A protein and the small-molecule ligand that binds it are described below.
Small molecule (SMILES): OC[C@H]1O[C@@H](O)[C@H](O)[C@@H](O)[C@H]1O

Sequence of chain 1.B:
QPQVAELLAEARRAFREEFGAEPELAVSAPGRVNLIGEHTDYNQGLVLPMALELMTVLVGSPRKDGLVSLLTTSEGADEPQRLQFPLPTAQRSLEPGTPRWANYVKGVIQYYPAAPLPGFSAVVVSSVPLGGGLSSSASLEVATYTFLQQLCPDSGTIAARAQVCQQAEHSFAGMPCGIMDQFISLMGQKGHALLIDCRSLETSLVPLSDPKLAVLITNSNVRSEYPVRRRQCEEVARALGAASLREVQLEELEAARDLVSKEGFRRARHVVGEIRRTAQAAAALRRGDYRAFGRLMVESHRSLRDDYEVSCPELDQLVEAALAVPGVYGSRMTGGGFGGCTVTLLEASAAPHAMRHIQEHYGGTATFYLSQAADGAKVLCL

Binding-site contacts:
Ligand atom C4 contacts residue ASP53 of chain 1.B at 3.2 Å.
Ligand atom C5 contacts residue GLU50 of chain 1.B at 3.9 Å.
Ligand atom C3 contacts residue TYR243 of chain 1.B at 4.0 Å (hydrophobic).
Ligand atom O3 contacts residue GLY190 of chain 1.B at 3.0 Å (h-bond).
Ligand atom O4 contacts residue TYR54 of chain 1.B at 3.9 Å.
Ligand atom C2 contacts residue ASP193 of chain 1.B at 3.2 Å.
Ligand atom O5 contacts residue TYR243 of chain 1.B at 3.9 Å.
Ligand atom O3 contacts residue ASP53 of chain 1.B at 2.6 Å (salt-bridge).
Ligand atom O3 contacts residue MET192 of chain 1.B at 4.4 Å.
Ligand atom C1 contacts residue GLY353 of chain 1.B at 4.1 Å.
Ligand atom O4 contacts residue ASP53 of chain 1.B at 2.8 Å (salt-bridge).
Ligand atom O6 contacts residue GLU50 of chain 1.B at 2.5 Å (salt-bridge).
Ligand atom C3 contacts residue ASP53 of chain 1.B at 3.4 Å.
Ligand atom O2 contacts residue CYS189 of chain 1.B at 3.7 Å.
Ligand atom C3 contacts residue GLY190 of chain 1.B at 4.3 Å.
Ligand atom C4 contacts residue TYR243 of chain 1.B at 3.9 Å (hydrophobic).
Ligand atom C3 contacts residue ASP193 of chain 1.B at 3.5 Å.
Ligand atom O5 contacts residue GLY352 of chain 1.B at 3.9 Å.
Ligand atom O1 contacts residue GLY352 of chain 1.B at 4.3 Å.
Ligand atom O6 contacts residue HIS51 of chain 1.B at 2.4 Å (h-bond).
Ligand atom O4 contacts residue GLY190 of chain 1.B at 4.3 Å.
Ligand atom C6 contacts residue GLY352 of chain 1.B at 4.1 Å.
Ligand atom O1 contacts residue ASP193 of chain 1.B at 4.0 Å.
Ligand atom O1 contacts residue ARG44 of chain 1.B at 4.1 Å.
Ligand atom O4 contacts residue TYR243 of chain 1.B at 2.7 Å (h-bond).
Ligand atom O1 contacts residue GLY353 of chain 1.B at 3.5 Å (h-bond).
Ligand atom C2 contacts residue CYS189 of chain 1.B at 4.3 Å (hydrophobic).
Ligand atom C1 contacts residue ARG44 of chain 1.B at 4.1 Å.
Ligand atom C6 contacts residue HIS51 of chain 1.B at 3.2 Å.
Ligand atom C6 contacts residue GLU50 of chain 1.B at 3.4 Å.
Ligand atom O2 contacts residue ASP193 of chain 1.B at 2.2 Å (salt-bridge).
Ligand atom O6 contacts residue ASN46 of chain 1.B at 4.4 Å.
Ligand atom O3 contacts residue ASP193 of chain 1.B at 4.1 Å.
Ligand atom C1 contacts residue ASP193 of chain 1.B at 3.6 Å.
Ligand atom C2 contacts residue TYR243 of chain 1.B at 3.9 Å (hydrophobic).
Ligand atom O3 contacts residue CYS189 of chain 1.B at 3.8 Å.
Ligand atom O6 contacts residue GLY49 of chain 1.B at 4.1 Å.
Ligand atom O6 contacts residue GLY352 of chain 1.B at 4.3 Å.
Ligand atom O5 contacts residue GLY353 of chain 1.B at 3.6 Å.
Ligand atom O3 contacts residue TYR243 of chain 1.B at 3.7 Å.